Binding-site contacts:
Ligand atom O6 contacts residue LEU52 of chain 2.B at 3.8 Å.
Ligand atom C5 contacts residue ASN38 of chain 2.A at 3.4 Å.
Ligand atom O5 contacts residue THR318 of chain 2.A at 3.2 Å (h-bond).
Ligand atom O5 contacts residue ASN38 of chain 2.A at 2.1 Å (h-bond).
Ligand atom C5 contacts residue THR318 of chain 2.A at 4.0 Å.
Ligand atom C6 contacts residue LEU52 of chain 2.B at 3.9 Å (hydrophobic).
Ligand atom O7 contacts residue ASN38 of chain 2.A at 4.0 Å.
Ligand atom C1 contacts residue THR318 of chain 2.A at 3.8 Å.
Ligand atom C6 contacts residue THR40 of chain 2.A at 4.4 Å.
Ligand atom O6 contacts residue THR318 of chain 2.A at 4.0 Å.
Ligand atom C4 contacts residue ASN38 of chain 2.A at 4.0 Å.
Ligand atom C2 contacts residue ASN38 of chain 2.A at 2.3 Å.
Ligand atom C6 contacts residue THR318 of chain 2.A at 3.9 Å.
Ligand atom C7 contacts residue ASN38 of chain 2.A at 3.6 Å.
Ligand atom N2 contacts residue ASN38 of chain 2.A at 2.7 Å (h-bond).
Ligand atom C6 contacts residue ASN38 of chain 2.A at 4.5 Å.
Ligand atom C3 contacts residue ASN38 of chain 2.A at 3.6 Å.
Ligand atom C1 contacts residue ASN38 of chain 2.A at 1.4 Å.

Sequence of chain 2.A:
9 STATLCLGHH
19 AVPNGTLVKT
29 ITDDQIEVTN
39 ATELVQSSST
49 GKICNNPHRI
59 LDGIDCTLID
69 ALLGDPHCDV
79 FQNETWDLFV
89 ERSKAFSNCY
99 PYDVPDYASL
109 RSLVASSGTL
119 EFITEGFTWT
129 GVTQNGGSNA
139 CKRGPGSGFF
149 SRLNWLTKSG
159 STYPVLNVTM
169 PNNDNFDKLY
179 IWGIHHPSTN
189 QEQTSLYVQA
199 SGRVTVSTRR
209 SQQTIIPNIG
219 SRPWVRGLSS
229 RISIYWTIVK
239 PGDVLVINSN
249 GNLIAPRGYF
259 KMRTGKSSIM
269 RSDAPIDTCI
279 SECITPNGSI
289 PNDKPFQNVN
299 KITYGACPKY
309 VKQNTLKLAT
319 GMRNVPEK

Sequence of chain 2.B:
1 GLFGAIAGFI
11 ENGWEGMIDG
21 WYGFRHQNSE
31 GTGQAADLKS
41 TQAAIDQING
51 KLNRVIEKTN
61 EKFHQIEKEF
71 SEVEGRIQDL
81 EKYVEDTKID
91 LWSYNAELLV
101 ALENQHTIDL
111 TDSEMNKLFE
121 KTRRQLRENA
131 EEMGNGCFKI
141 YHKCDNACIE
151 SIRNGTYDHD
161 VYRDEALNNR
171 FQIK

This protein binds this small molecule.
Small molecule (SMILES): CC(=O)N[C@@H]1[C@@H](O)[C@H](O)[C@@H](CO)O[C@H]1O